Binding-site contacts:
Ligand atom O4 contacts residue LYS257 of chain 1.D at 3.0 Å (salt-bridge).
Ligand atom C10 contacts residue ASP256 of chain 1.D at 3.4 Å.
Ligand atom O6 contacts residue LYS301 of chain 1.C at 2.8 Å (salt-bridge).
Ligand atom O7 contacts residue ARG156 of chain 1.D at 3.5 Å (salt-bridge).
Ligand atom C35 contacts residue LYS258 of chain 1.D at 3.7 Å.
Ligand atom C36 contacts residue LYS301 of chain 1.C at 3.4 Å.
Ligand atom C10 contacts residue ASN321 of chain 1.C at 3.8 Å.
Ligand atom C1 contacts residue LEU419 of chain 1.C at 3.7 Å (hydrophobic).
Ligand atom C8 contacts residue GLU125 of chain 1.C at 3.8 Å.
Ligand atom C15 contacts residue SER227 of chain 1.D at 3.8 Å.
Ligand atom C11 contacts residue ASP256 of chain 1.D at 3.5 Å.
Ligand atom O3 contacts residue ARG156 of chain 1.D at 3.1 Å (salt-bridge).
Ligand atom C5 contacts residue LEU419 of chain 1.C at 3.5 Å (hydrophobic).
Ligand atom C35 contacts residue ALA317 of chain 1.C at 3.2 Å (hydrophobic).
Ligand atom F1 contacts residue SER250 of chain 1.D at 3.7 Å.
Ligand atom C36 contacts residue LYS258 of chain 1.D at 3.5 Å.
Ligand atom O4 contacts residue GLU125 of chain 1.C at 2.7 Å (salt-bridge).
Ligand atom C12 contacts residue LEU419 of chain 1.C at 3.5 Å (hydrophobic).
Ligand atom O1 contacts residue CYS127 of chain 1.C at 3.5 Å.
Ligand atom O7 contacts residue ASN252 of chain 1.D at 3.7 Å.
Ligand atom C9 contacts residue GLU125 of chain 1.C at 3.6 Å.
Ligand atom O7 contacts residue SER250 of chain 1.D at 2.6 Å (h-bond).
Ligand atom C13 contacts residue GLY126 of chain 1.C at 3.7 Å.
Ligand atom C15 contacts residue ARG156 of chain 1.D at 3.7 Å.
Ligand atom F1 contacts residue ARG156 of chain 1.D at 2.6 Å.
Ligand atom C24 contacts residue SER250 of chain 1.D at 3.8 Å.
Ligand atom C8 contacts residue MET223 of chain 1.D at 3.6 Å (hydrophobic).
Ligand atom C30 contacts residue VAL249 of chain 1.D at 3.6 Å (hydrophobic).
Ligand atom C14 contacts residue HIS318 of chain 1.C at 3.5 Å.
Ligand atom F1 contacts residue VAL249 of chain 1.D at 3.3 Å.
Ligand atom O3 contacts residue ASP256 of chain 1.D at 2.6 Å (salt-bridge).
Ligand atom C36 contacts residue ALA317 of chain 1.C at 3.6 Å (hydrophobic).
Ligand atom O7 contacts residue LYS258 of chain 1.D at 3.1 Å (salt-bridge).
Ligand atom O4 contacts residue ASN321 of chain 1.C at 2.9 Å (h-bond).
Ligand atom C30 contacts residue ARG156 of chain 1.D at 3.4 Å.
Ligand atom C9 contacts residue ASP256 of chain 1.D at 3.6 Å.
Ligand atom O7 contacts residue LYS301 of chain 1.C at 3.4 Å (salt-bridge).
Ligand atom C36 contacts residue SER250 of chain 1.D at 3.3 Å.
Ligand atom O6 contacts residue SER250 of chain 1.D at 3.3 Å (h-bond).
Ligand atom N1 contacts residue LEU419 of chain 1.C at 3.7 Å.

Sequence of chain 1.D:
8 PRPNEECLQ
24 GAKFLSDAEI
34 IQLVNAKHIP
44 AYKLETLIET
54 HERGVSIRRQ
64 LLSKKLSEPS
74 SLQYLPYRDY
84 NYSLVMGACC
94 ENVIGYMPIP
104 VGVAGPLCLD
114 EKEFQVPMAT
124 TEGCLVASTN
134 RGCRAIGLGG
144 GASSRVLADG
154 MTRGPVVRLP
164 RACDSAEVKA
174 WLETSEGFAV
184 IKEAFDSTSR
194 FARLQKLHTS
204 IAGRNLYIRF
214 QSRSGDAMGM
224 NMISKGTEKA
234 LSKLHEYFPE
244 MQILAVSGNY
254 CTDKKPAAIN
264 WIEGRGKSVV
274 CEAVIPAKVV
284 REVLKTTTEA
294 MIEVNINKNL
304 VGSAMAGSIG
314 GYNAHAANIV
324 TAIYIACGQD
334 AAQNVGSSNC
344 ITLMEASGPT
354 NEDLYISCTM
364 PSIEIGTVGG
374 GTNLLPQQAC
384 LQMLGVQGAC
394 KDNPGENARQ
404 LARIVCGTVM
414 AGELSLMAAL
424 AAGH

Sequence of chain 1.C:
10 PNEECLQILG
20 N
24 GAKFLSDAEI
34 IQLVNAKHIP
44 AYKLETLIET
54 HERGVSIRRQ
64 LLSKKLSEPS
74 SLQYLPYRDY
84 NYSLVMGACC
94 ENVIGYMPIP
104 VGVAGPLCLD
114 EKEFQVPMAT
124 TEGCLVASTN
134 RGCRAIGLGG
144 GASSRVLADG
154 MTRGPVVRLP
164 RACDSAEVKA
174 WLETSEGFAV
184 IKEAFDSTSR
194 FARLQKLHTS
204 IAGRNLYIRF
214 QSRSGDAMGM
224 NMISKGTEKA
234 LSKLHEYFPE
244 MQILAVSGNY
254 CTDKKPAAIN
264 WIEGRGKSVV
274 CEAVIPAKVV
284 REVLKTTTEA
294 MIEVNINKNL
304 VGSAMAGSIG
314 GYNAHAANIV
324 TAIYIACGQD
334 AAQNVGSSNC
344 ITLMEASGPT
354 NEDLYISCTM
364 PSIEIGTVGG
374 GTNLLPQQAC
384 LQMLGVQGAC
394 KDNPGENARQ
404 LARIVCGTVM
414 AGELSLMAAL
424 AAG

This protein binds this small molecule.
Small molecule (SMILES): CC(C)n1c(CC[C@@H](O)C[C@@H](O)CC(=O)O)c(-c2ccc(F)cc2)c2c3ccccc3n(-c3ccccc3)c(=O)c21